Sequence of chain 1.B:
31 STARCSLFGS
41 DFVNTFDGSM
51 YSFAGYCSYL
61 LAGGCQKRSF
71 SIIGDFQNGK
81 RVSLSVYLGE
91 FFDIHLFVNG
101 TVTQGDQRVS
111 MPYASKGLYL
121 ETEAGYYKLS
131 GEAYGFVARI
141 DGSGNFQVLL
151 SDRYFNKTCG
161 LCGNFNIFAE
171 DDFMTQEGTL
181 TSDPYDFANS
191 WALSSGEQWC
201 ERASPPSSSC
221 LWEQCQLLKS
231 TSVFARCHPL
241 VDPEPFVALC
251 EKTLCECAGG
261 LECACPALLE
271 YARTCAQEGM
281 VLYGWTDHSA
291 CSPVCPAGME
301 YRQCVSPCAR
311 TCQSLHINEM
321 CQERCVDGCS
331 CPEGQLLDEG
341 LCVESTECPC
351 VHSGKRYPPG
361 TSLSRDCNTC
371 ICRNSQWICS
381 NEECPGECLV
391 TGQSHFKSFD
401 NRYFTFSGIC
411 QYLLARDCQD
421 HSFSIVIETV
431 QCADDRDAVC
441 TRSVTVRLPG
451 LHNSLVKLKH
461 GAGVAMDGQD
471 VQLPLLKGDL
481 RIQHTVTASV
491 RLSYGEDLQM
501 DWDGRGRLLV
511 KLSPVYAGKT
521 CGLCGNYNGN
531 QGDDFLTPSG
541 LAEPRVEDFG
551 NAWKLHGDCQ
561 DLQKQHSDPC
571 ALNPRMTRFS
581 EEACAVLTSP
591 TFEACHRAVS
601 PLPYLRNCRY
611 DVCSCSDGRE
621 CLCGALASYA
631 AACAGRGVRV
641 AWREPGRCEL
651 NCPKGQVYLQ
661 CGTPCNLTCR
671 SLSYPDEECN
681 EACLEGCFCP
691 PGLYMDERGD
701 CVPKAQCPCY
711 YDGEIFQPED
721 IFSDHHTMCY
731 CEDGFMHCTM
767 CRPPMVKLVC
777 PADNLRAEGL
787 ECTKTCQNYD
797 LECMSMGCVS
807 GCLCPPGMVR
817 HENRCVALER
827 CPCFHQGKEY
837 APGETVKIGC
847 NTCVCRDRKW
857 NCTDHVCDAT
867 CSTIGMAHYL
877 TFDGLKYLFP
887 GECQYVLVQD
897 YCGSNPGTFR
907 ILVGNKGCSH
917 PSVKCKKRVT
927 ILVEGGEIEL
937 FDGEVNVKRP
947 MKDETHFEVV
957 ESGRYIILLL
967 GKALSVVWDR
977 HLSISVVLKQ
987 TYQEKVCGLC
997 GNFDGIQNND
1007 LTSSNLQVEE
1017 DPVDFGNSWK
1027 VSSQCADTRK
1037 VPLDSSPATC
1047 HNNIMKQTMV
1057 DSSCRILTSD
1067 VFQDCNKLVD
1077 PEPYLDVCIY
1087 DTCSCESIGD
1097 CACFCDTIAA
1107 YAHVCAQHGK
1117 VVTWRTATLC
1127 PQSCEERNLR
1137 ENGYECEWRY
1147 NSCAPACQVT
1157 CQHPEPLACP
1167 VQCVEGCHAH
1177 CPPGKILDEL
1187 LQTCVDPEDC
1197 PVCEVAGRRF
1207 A

A small-molecule ligand and the protein it binds are described below.
Small molecule (SMILES): CC(=O)N[C@H]1[C@H](O[C@H]2[C@H](O)[C@@H](NC(C)=O)CO[C@@H]2CO)O[C@H](CO)[C@@H](O[C@@H]2O[C@H](CO)[C@@H](O)[C@H](O)[C@@H]2O)[C@@H]1O

Binding-site contacts:
Ligand atom O7 contacts residue PHE97 of chain 1.B at 3.5 Å.
Ligand atom C7 contacts residue ASN99 of chain 1.B at 3.6 Å.
Ligand atom C3 contacts residue THR101 of chain 1.B at 4.3 Å.
Ligand atom C7 contacts residue THR101 of chain 1.B at 3.9 Å.
Ligand atom C4 contacts residue ASN99 of chain 1.B at 4.2 Å.
Ligand atom C3 contacts residue ASN99 of chain 1.B at 3.8 Å.
Ligand atom C5 contacts residue PHE97 of chain 1.B at 3.8 Å (hydrophobic).
Ligand atom C2 contacts residue ASN99 of chain 1.B at 2.5 Å.
Ligand atom C1 contacts residue ASN99 of chain 1.B at 1.4 Å.
Ligand atom C6 contacts residue PHE97 of chain 1.B at 3.7 Å (hydrophobic).
Ligand atom O5 contacts residue ASN99 of chain 1.B at 2.4 Å (h-bond).
Ligand atom C8 contacts residue PHE97 of chain 1.B at 3.8 Å (hydrophobic).
Ligand atom C2 contacts residue THR101 of chain 1.B at 4.0 Å.
Ligand atom C8 contacts residue ARG108 of chain 1.B at 3.9 Å.
Ligand atom N2 contacts residue ASN99 of chain 1.B at 2.7 Å (h-bond).
Ligand atom C8 contacts residue ASN99 of chain 1.B at 3.9 Å.
Ligand atom C1 contacts residue THR101 of chain 1.B at 4.2 Å.
Ligand atom O5 contacts residue PHE97 of chain 1.B at 4.2 Å.
Ligand atom N2 contacts residue THR101 of chain 1.B at 3.2 Å (h-bond).
Ligand atom C5 contacts residue ASN99 of chain 1.B at 3.7 Å.
Ligand atom O7 contacts residue ASN99 of chain 1.B at 4.3 Å.
Ligand atom C8 contacts residue THR101 of chain 1.B at 3.8 Å.
Ligand atom C7 contacts residue PHE97 of chain 1.B at 3.9 Å (hydrophobic).